Sequence of chain 1.D:
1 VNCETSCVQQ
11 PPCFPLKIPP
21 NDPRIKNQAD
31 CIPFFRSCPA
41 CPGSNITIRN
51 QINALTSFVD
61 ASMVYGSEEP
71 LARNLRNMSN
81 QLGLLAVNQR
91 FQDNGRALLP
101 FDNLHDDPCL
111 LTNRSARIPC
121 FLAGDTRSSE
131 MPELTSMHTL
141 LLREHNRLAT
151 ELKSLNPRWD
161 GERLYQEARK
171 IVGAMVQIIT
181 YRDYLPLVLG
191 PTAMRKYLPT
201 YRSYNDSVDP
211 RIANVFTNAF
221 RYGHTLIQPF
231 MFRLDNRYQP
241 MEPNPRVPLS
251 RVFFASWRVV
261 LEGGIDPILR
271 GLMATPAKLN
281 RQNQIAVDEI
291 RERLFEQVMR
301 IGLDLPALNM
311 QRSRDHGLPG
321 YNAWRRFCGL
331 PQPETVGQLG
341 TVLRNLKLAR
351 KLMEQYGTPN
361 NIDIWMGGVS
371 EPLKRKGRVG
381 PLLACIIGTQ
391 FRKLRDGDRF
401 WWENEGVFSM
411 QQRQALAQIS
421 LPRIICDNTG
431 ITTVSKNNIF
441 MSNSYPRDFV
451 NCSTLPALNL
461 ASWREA

Binding-site contacts:
Ligand atom N2 contacts residue ASN205 of chain 1.D at 3.0 Å (h-bond).
Ligand atom C2 contacts residue ASN205 of chain 1.D at 2.5 Å.
Ligand atom C6 contacts residue SER207 of chain 1.D at 4.1 Å.
Ligand atom O5 contacts residue VAL208 of chain 1.D at 3.4 Å.
Ligand atom O5 contacts residue VAL208 of chain 1.D at 4.2 Å.
Ligand atom C6 contacts residue VAL208 of chain 1.D at 4.1 Å (hydrophobic).
Ligand atom C8 contacts residue SER207 of chain 1.D at 3.7 Å.
Ligand atom O4 contacts residue ARG392 of chain 1.D at 3.5 Å (salt-bridge).
Ligand atom C3 contacts residue ASN205 of chain 1.D at 3.7 Å.
Ligand atom C5 contacts residue VAL208 of chain 1.D at 3.8 Å (hydrophobic).
Ligand atom C6 contacts residue ARG392 of chain 1.D at 3.9 Å.
Ligand atom O7 contacts residue ASN205 of chain 1.D at 3.1 Å (h-bond).
Ligand atom C6 contacts residue VAL208 of chain 1.D at 3.7 Å (hydrophobic).
Ligand atom C1 contacts residue ASN205 of chain 1.D at 1.4 Å.
Ligand atom O5 contacts residue SER207 of chain 1.D at 4.2 Å.
Ligand atom C1 contacts residue VAL208 of chain 1.D at 4.3 Å (hydrophobic).
Ligand atom C5 contacts residue SER207 of chain 1.D at 4.0 Å.
Ligand atom C6 contacts residue ASP396 of chain 1.D at 4.2 Å.
Ligand atom C5 contacts residue ASN205 of chain 1.D at 3.6 Å.
Ligand atom C4 contacts residue ASN205 of chain 1.D at 4.2 Å.
Ligand atom C5 contacts residue VAL208 of chain 1.D at 4.3 Å (hydrophobic).
Ligand atom C1 contacts residue SER207 of chain 1.D at 4.2 Å.
Ligand atom O5 contacts residue ASN205 of chain 1.D at 2.3 Å (h-bond).
Ligand atom C7 contacts residue ASN205 of chain 1.D at 3.3 Å.
Ligand atom C6 contacts residue LYS393 of chain 1.D at 4.4 Å.
Ligand atom C4 contacts residue ARG392 of chain 1.D at 3.7 Å.
Ligand atom O3 contacts residue ARG392 of chain 1.D at 4.4 Å.

The small molecule below binds the protein below.
Small molecule (SMILES): CC(=O)N[C@H]1[C@H](O[C@H]2[C@H](O)[C@@H](NC(C)=O)CO[C@@H]2CO[C@@H]2O[C@@H](C)[C@@H](O)[C@@H](O)[C@@H]2O)O[C@H](CO)[C@@H](O[C@@H]2O[C@H](CO[C@H]3O[C@H](CO)[C@@H](O)[C@H](O)[C@@H]3O)[C@@H](O)[C@H](O[C@H]3O[C@H](CO)[C@@H](O)[C@H](O)[C@@H]3O)[C@@H]2O)[C@@H]1O